A small-molecule ligand and the protein it binds are described below.
Small molecule (SMILES): O=C(NCCCCCCNC(=O)NS(=O)(=O)c1cccc(Cl)c1)NS(=O)(=O)c1cccc(Cl)c1

Binding-site contacts:
Ligand atom O15 contacts residue GLY22 of chain 1.A at 3.4 Å.
Ligand atom C6 contacts residue GLY29 of chain 1.C at 3.3 Å.
Ligand atom C27 contacts residue ARG23 of chain 1.C at 3.5 Å.
Ligand atom C7 contacts residue GLY22 of chain 1.A at 3.5 Å.
Ligand atom N4 contacts residue GLY27 of chain 1.A at 3.2 Å.
Ligand atom N17 contacts residue GLY22 of chain 1.A at 3.2 Å.
Ligand atom N17 contacts residue GLY27 of chain 1.A at 3.0 Å (h-bond).
Ligand atom O10 contacts residue GLY29 of chain 1.C at 3.1 Å.
Ligand atom N3 contacts residue GLY27 of chain 1.C at 3.2 Å.
Ligand atom O9 contacts residue GLU30 of chain 1.A at 3.5 Å (salt-bridge).
Ligand atom O9 contacts residue THR32 of chain 1.A at 2.9 Å (h-bond).
Ligand atom O15 contacts residue THR32 of chain 1.A at 2.6 Å (h-bond).
Ligand atom C31 contacts residue MET19 of chain 1.A at 3.4 Å (hydrophobic).
Ligand atom O15 contacts residue GLY29 of chain 1.A at 3.4 Å.
Ligand atom C28 contacts residue ARG23 of chain 1.A at 3.5 Å.
Ligand atom N4 contacts residue GLY22 of chain 1.A at 3.6 Å.
Ligand atom O16 contacts residue GLY22 of chain 1.C at 3.3 Å.
Ligand atom O9 contacts residue GLY29 of chain 1.A at 3.2 Å.
Ligand atom O16 contacts residue THR32 of chain 1.C at 2.6 Å (h-bond).
Ligand atom CL22 contacts residue VAL18 of chain 1.C at 3.5 Å.
Ligand atom O11 contacts residue THR28 of chain 1.C at 3.6 Å.
Ligand atom C14 contacts residue THR32 of chain 1.C at 3.5 Å.
Ligand atom N18 contacts residue GLY22 of chain 1.C at 3.3 Å (h-bond).
Ligand atom O10 contacts residue THR32 of chain 1.C at 2.8 Å (h-bond).
Ligand atom N4 contacts residue GLY29 of chain 1.A at 3.0 Å (h-bond).
Ligand atom O10 contacts residue GLU30 of chain 1.C at 3.3 Å (salt-bridge).
Ligand atom N18 contacts residue GLY27 of chain 1.C at 3.3 Å (h-bond).
Ligand atom O16 contacts residue GLY29 of chain 1.C at 3.5 Å.
Ligand atom N3 contacts residue GLY29 of chain 1.C at 2.9 Å (h-bond).
Ligand atom C23 contacts residue GLY22 of chain 1.A at 3.6 Å.
Ligand atom O11 contacts residue GLY29 of chain 1.C at 3.5 Å (h-bond).
Ligand atom C28 contacts residue GLY22 of chain 1.A at 3.5 Å.
Ligand atom C5 contacts residue GLY29 of chain 1.A at 3.3 Å.
Ligand atom C5 contacts residue GLY22 of chain 1.A at 3.2 Å.
Ligand atom C27 contacts residue GLY22 of chain 1.C at 3.5 Å.
Ligand atom O10 contacts residue LEU31 of chain 1.C at 3.0 Å (h-bond).
Ligand atom S2 contacts residue GLY29 of chain 1.C at 3.4 Å (h-bond).
Ligand atom C13 contacts residue THR32 of chain 1.A at 3.6 Å.
Ligand atom O9 contacts residue LEU31 of chain 1.A at 3.1 Å (h-bond).
Ligand atom C6 contacts residue GLY22 of chain 1.C at 3.3 Å.

Sequence of chain 1.A:
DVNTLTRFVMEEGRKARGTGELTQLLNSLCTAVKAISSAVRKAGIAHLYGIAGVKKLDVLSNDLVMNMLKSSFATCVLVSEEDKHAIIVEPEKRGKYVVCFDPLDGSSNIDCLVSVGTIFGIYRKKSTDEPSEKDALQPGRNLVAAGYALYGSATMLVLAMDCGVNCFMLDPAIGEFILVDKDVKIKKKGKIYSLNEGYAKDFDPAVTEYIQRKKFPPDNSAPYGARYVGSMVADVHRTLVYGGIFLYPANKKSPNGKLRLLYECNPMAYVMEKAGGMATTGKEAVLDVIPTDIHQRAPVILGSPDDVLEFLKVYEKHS

Sequence of chain 1.C:
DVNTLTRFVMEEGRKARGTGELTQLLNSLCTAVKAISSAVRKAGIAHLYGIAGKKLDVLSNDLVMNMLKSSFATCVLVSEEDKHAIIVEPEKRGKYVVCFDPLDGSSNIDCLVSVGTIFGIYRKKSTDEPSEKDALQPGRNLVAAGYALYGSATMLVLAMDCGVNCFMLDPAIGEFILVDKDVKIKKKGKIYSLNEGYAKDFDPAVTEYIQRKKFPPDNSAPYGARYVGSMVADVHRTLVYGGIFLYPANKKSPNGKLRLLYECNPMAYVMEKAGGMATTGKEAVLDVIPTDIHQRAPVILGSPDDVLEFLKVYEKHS